Sequence of chain 1.B:
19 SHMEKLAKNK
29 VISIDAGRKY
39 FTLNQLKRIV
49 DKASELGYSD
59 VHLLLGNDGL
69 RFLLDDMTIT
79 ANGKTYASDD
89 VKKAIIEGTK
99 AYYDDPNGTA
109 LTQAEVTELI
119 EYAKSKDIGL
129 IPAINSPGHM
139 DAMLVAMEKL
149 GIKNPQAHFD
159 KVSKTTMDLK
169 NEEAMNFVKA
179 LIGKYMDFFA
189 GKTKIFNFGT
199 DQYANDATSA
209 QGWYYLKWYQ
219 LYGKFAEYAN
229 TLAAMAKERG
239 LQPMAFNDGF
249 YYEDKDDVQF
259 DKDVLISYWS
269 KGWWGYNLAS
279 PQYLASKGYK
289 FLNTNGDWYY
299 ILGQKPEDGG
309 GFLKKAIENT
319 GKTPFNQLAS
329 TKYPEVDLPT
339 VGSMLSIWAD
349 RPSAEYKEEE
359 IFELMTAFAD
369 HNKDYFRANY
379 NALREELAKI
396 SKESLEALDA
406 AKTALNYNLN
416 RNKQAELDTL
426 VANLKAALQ

The protein below binds the small molecule below.
Small molecule (SMILES): CC(=O)N[C@@H]1[C@@H](O)[C@H](O[C@@H]2O[C@H](CO)[C@@H](O)[C@H](O[C@H]3O[C@H](CO)[C@@H](O)[C@H](O)[C@@H]3O[C@@H]3O[C@H](CO)[C@@H](O)[C@H](O)[C@H]3NC(C)=O)[C@@H]2O)[C@@H](CO)O[C@H]1O

Binding-site contacts:
Ligand atom C8 contacts residue TRP267 of chain 1.B at 3.4 Å (hydrophobic).
Ligand atom O6 contacts residue ASP348 of chain 1.B at 3.1 Å (salt-bridge).
Ligand atom O4 contacts residue TRP267 of chain 1.B at 3.6 Å.
Ligand atom O6 contacts residue TRP271 of chain 1.B at 3.4 Å (h-bond).
Ligand atom O4 contacts residue TRP346 of chain 1.B at 3.2 Å.
Ligand atom O7 contacts residue TRP272 of chain 1.B at 3.5 Å.
Ligand atom C1 contacts residue GLN200 of chain 1.B at 3.5 Å.
Ligand atom O2 contacts residue GLN200 of chain 1.B at 2.8 Å (h-bond).
Ligand atom C4 contacts residue TRP271 of chain 1.B at 3.8 Å (hydrophobic).
Ligand atom C3 contacts residue TRP271 of chain 1.B at 3.8 Å (hydrophobic).
Ligand atom C6 contacts residue TRP346 of chain 1.B at 3.7 Å (hydrophobic).
Ligand atom O7 contacts residue TRP346 of chain 1.B at 3.2 Å.
Ligand atom C7 contacts residue TRP267 of chain 1.B at 3.8 Å (hydrophobic).
Ligand atom O4 contacts residue ARG36 of chain 1.B at 2.8 Å (salt-bridge).
Ligand atom O6 contacts residue ALA208 of chain 1.B at 3.8 Å.
Ligand atom O5 contacts residue TYR297 of chain 1.B at 3.7 Å.
Ligand atom C7 contacts residue TYR297 of chain 1.B at 3.6 Å (hydrophobic).
Ligand atom O7 contacts residue TRP267 of chain 1.B at 3.8 Å.
Ligand atom O5 contacts residue TRP271 of chain 1.B at 3.7 Å.
Ligand atom C8 contacts residue ASP199 of chain 1.B at 3.6 Å.
Ligand atom O3 contacts residue TRP271 of chain 1.B at 3.8 Å.
Ligand atom C2 contacts residue GLN200 of chain 1.B at 3.6 Å.
Ligand atom C1 contacts residue TRP267 of chain 1.B at 3.7 Å (hydrophobic).
Ligand atom C6 contacts residue ILE299 of chain 1.B at 3.7 Å (hydrophobic).
Ligand atom N2 contacts residue ASP199 of chain 1.B at 3.0 Å (salt-bridge).
Ligand atom O7 contacts residue TYR297 of chain 1.B at 2.6 Å (h-bond).
Ligand atom C4 contacts residue ARG36 of chain 1.B at 3.8 Å.
Ligand atom O3 contacts residue HIS137 of chain 1.B at 3.4 Å.
Ligand atom C8 contacts residue PHE244 of chain 1.B at 3.7 Å (hydrophobic).
Ligand atom O3 contacts residue ARG36 of chain 1.B at 2.8 Å (salt-bridge).
Ligand atom O4 contacts residue ASP348 of chain 1.B at 2.9 Å (salt-bridge).
Ligand atom C7 contacts residue ASP199 of chain 1.B at 3.8 Å.
Ligand atom O3 contacts residue ASP348 of chain 1.B at 2.8 Å (salt-bridge).
Ligand atom C1 contacts residue GLN200 of chain 1.B at 3.4 Å.
Ligand atom O5 contacts residue TRP271 of chain 1.B at 3.7 Å.
Ligand atom C2 contacts residue GLN200 of chain 1.B at 3.5 Å.
Ligand atom C6 contacts residue ASP348 of chain 1.B at 3.5 Å.
Ligand atom O5 contacts residue GLN200 of chain 1.B at 3.1 Å (h-bond).
Ligand atom O6 contacts residue ILE299 of chain 1.B at 3.6 Å.
Ligand atom C3 contacts residue ASP348 of chain 1.B at 3.8 Å.